The small molecule below binds the protein below.
Small molecule (SMILES): c1ccc(Cc2c[nH]c3ncccc23)cc1

Sequence of chain 1.A:
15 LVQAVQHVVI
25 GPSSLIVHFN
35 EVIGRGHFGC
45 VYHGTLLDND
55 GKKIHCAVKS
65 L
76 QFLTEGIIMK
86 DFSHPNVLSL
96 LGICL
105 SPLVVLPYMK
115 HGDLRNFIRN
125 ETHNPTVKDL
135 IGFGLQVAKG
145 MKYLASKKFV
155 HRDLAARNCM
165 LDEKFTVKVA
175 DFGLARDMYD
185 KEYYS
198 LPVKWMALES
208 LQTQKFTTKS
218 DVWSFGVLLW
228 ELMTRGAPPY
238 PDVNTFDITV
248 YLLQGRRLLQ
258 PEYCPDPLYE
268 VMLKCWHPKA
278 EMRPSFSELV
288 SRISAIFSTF

Binding-site contacts:
Ligand atom C13 contacts residue MET113 of chain 1.A at 3.3 Å (hydrophobic).
Ligand atom C12 contacts residue ILE37 of chain 1.A at 3.4 Å (hydrophobic).
Ligand atom N contacts residue MET113 of chain 1.A at 4.0 Å.
Ligand atom C8 contacts residue LEU93 of chain 1.A at 4.2 Å (hydrophobic).
Ligand atom N1 contacts residue PRO111 of chain 1.A at 3.6 Å.
Ligand atom C1 contacts residue VAL45 of chain 1.A at 3.6 Å (hydrophobic).
Ligand atom C8 contacts residue LEU110 of chain 1.A at 4.1 Å (hydrophobic).
Ligand atom N1 contacts residue MET113 of chain 1.A at 2.8 Å (h-bond).
Ligand atom C6 contacts residue MET164 of chain 1.A at 4.0 Å (hydrophobic).
Ligand atom C1 contacts residue MET182 of chain 1.A at 4.1 Å (hydrophobic).
Ligand atom C7 contacts residue MET164 of chain 1.A at 3.8 Å (hydrophobic).
Ligand atom C8 contacts residue ALA61 of chain 1.A at 4.0 Å (hydrophobic).
Ligand atom C5 contacts residue LEU110 of chain 1.A at 3.6 Å (hydrophobic).
Ligand atom C12 contacts residue MET164 of chain 1.A at 4.0 Å (hydrophobic).
Ligand atom N1 contacts residue ALA61 of chain 1.A at 3.8 Å.
Ligand atom C4 contacts residue MET182 of chain 1.A at 3.6 Å (hydrophobic).
Ligand atom C8 contacts residue PRO111 of chain 1.A at 3.9 Å (hydrophobic).
Ligand atom C4 contacts residue ALA179 of chain 1.A at 3.9 Å (hydrophobic).
Ligand atom C9 contacts residue ALA61 of chain 1.A at 3.6 Å (hydrophobic).
Ligand atom C13 contacts residue TYR112 of chain 1.A at 3.6 Å (hydrophobic).
Ligand atom C4 contacts residue LEU110 of chain 1.A at 3.6 Å (hydrophobic).
Ligand atom C11 contacts residue MET164 of chain 1.A at 3.4 Å (hydrophobic).
Ligand atom C2 contacts residue MET182 of chain 1.A at 4.0 Å (hydrophobic).
Ligand atom C9 contacts residue MET113 of chain 1.A at 3.7 Å (hydrophobic).
Ligand atom C12 contacts residue MET113 of chain 1.A at 3.9 Å (hydrophobic).
Ligand atom C3 contacts residue MET182 of chain 1.A at 3.7 Å (hydrophobic).
Ligand atom C5 contacts residue ALA179 of chain 1.A at 3.3 Å (hydrophobic).
Ligand atom C10 contacts residue MET164 of chain 1.A at 3.5 Å (hydrophobic).
Ligand atom N1 contacts residue TYR112 of chain 1.A at 3.5 Å.
Ligand atom C11 contacts residue PHE42 of chain 1.A at 3.7 Å (hydrophobic).
Ligand atom C contacts residue ALA179 of chain 1.A at 4.1 Å (hydrophobic).
Ligand atom N contacts residue ALA61 of chain 1.A at 3.4 Å.
Ligand atom C2 contacts residue VAL45 of chain 1.A at 3.6 Å (hydrophobic).
Ligand atom C9 contacts residue PRO111 of chain 1.A at 3.6 Å (hydrophobic).
Ligand atom C12 contacts residue PHE42 of chain 1.A at 4.0 Å (hydrophobic).
Ligand atom N contacts residue PRO111 of chain 1.A at 2.8 Å (h-bond).
Ligand atom C6 contacts residue MET182 of chain 1.A at 3.8 Å (hydrophobic).
Ligand atom C contacts residue MET182 of chain 1.A at 4.2 Å (hydrophobic).
Ligand atom C13 contacts residue ILE37 of chain 1.A at 3.7 Å (hydrophobic).
Ligand atom C5 contacts residue MET182 of chain 1.A at 3.8 Å (hydrophobic).